The small molecule below binds the protein below.
Small molecule (SMILES): c1ccc(Oc2ccc(Nc3ncnc4[nH]ccc34)cc2)cc1

Binding-site contacts:
Ligand atom C11 contacts residue GLN96 of chain 1.B at 3.9 Å.
Ligand atom N2 contacts residue LEU97 of chain 1.B at 3.6 Å.
Ligand atom C2 contacts residue ARG107 of chain 1.B at 3.9 Å.
Ligand atom C2 contacts residue SER146 of chain 1.B at 4.0 Å.
Ligand atom C2 contacts residue ASP104 of chain 1.B at 3.7 Å.
Ligand atom N2 contacts residue GLN98 of chain 1.B at 2.9 Å (h-bond).
Ligand atom C9 contacts residue LEU97 of chain 1.B at 3.9 Å (hydrophobic).
Ligand atom N3 contacts residue ALA49 of chain 1.B at 3.6 Å.
Ligand atom C11 contacts residue MET95 of chain 1.B at 3.7 Å (hydrophobic).
Ligand atom N3 contacts residue GLN96 of chain 1.B at 3.0 Å (h-bond).
Ligand atom C6 contacts residue ILE28 of chain 1.B at 3.9 Å (hydrophobic).
Ligand atom N3 contacts residue CYS79 of chain 1.B at 3.7 Å.
Ligand atom C2 contacts residue ASN101 of chain 1.B at 3.4 Å.
Ligand atom C4 contacts residue ASN101 of chain 1.B at 3.5 Å.
Ligand atom C11 contacts residue ALA49 of chain 1.B at 3.9 Å (hydrophobic).
Ligand atom C10 contacts residue LEU163 of chain 1.B at 3.9 Å (hydrophobic).
Ligand atom C11 contacts residue LEU163 of chain 1.B at 3.8 Å (hydrophobic).
Ligand atom C11 contacts residue CYS79 of chain 1.B at 3.9 Å (hydrophobic).
Ligand atom C3 contacts residue ASN101 of chain 1.B at 3.7 Å.
Ligand atom C12 contacts residue LYS51 of chain 1.B at 3.8 Å.
Ligand atom C contacts residue SER146 of chain 1.B at 3.6 Å.
Ligand atom C9 contacts residue GLN98 of chain 1.B at 3.7 Å.
Ligand atom N contacts residue ILE36 of chain 1.B at 3.6 Å.
Ligand atom C8 contacts residue LEU163 of chain 1.B at 3.9 Å (hydrophobic).
Ligand atom C10 contacts residue GLN98 of chain 1.B at 3.8 Å.
Ligand atom N3 contacts residue GLN98 of chain 1.B at 4.0 Å.
Ligand atom O contacts residue ASN101 of chain 1.B at 3.2 Å (h-bond).
Ligand atom N contacts residue LEU163 of chain 1.B at 3.8 Å.
Ligand atom C13 contacts residue LEU163 of chain 1.B at 3.9 Å (hydrophobic).
Ligand atom C12 contacts residue ILE36 of chain 1.B at 3.7 Å (hydrophobic).
Ligand atom C15 contacts residue SER146 of chain 1.B at 3.5 Å.
Ligand atom C8 contacts residue ILE36 of chain 1.B at 3.8 Å (hydrophobic).
Ligand atom C14 contacts residue LEU163 of chain 1.B at 3.9 Å (hydrophobic).
Ligand atom C15 contacts residue ASN101 of chain 1.B at 3.7 Å.
Ligand atom C1 contacts residue ARG107 of chain 1.B at 3.5 Å.
Ligand atom C13 contacts residue ILE36 of chain 1.B at 3.8 Å (hydrophobic).
Ligand atom C1 contacts residue SER146 of chain 1.B at 3.6 Å.
Ligand atom C12 contacts residue LEU163 of chain 1.B at 3.6 Å (hydrophobic).
Ligand atom C5 contacts residue ILE28 of chain 1.B at 3.2 Å (hydrophobic).
Ligand atom C14 contacts residue SER146 of chain 1.B at 3.5 Å.

Sequence of chain 1.B:
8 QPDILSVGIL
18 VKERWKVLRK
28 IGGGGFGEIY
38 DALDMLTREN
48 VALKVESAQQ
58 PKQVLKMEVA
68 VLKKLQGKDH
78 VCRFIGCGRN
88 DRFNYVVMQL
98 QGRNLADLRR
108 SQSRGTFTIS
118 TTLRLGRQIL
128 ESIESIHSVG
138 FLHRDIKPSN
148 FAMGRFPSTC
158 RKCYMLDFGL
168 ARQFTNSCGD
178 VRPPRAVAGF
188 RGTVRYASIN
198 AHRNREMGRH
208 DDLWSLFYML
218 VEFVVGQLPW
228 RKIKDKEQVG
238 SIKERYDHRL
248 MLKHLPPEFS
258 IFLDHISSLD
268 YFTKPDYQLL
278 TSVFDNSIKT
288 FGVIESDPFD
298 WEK